A protein and the small-molecule ligand that binds it are described below.
Small molecule (SMILES): CCOC(=O)CC[C@H](C[C@@H]1CCNC1=O)NC(=O)[C@@H](CC(=O)[C@@H](NC(=O)c1cc(C)on1)C(C)C)Cc1ccc(F)cc1

Sequence of chain 1.C:
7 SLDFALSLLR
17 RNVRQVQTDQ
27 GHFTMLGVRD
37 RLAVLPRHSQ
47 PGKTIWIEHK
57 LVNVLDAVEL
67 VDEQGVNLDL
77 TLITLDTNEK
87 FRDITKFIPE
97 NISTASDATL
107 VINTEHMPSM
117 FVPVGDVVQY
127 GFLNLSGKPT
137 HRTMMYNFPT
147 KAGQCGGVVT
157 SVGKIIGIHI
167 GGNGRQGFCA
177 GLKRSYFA

Binding-site contacts:
Ligand atom F1 contacts residue LEU131 of chain 1.C at 3.5 Å.
Ligand atom O03 contacts residue LEU131 of chain 1.C at 3.5 Å.
Ligand atom O60 contacts residue ASN130 of chain 1.C at 3.6 Å (h-bond).
Ligand atom O23 contacts residue ALA148 of chain 1.C at 3.3 Å.
Ligand atom C14 contacts residue CYS151 of chain 1.C at 3.3 Å (hydrophobic).
Ligand atom C16 contacts residue GLY167 of chain 1.C at 3.6 Å.
Ligand atom O18 contacts residue GLY168 of chain 1.C at 3.4 Å (h-bond).
Ligand atom N17 contacts residue THR146 of chain 1.C at 3.2 Å (h-bond).
Ligand atom O18 contacts residue THR146 of chain 1.C at 2.7 Å (h-bond).
Ligand atom N58 contacts residue GLY168 of chain 1.C at 3.0 Å (h-bond).
Ligand atom C16 contacts residue GLY168 of chain 1.C at 3.4 Å.
Ligand atom F1 contacts residue LYS134 of chain 1.C at 3.2 Å.
Ligand atom N12 contacts residue ILE166 of chain 1.C at 3.3 Å (h-bond).
Ligand atom O60 contacts residue SER132 of chain 1.C at 3.0 Å (h-bond).
Ligand atom O03 contacts residue GLY168 of chain 1.C at 3.2 Å (h-bond).
Ligand atom N5 contacts residue ASN169 of chain 1.C at 3.4 Å (h-bond).
Ligand atom C08 contacts residue ARG43 of chain 1.C at 3.3 Å.
Ligand atom C57 contacts residue SER132 of chain 1.C at 3.3 Å.
Ligand atom C83 contacts residue GLY168 of chain 1.C at 3.6 Å.
Ligand atom C13 contacts residue CYS151 of chain 1.C at 2.8 Å (hydrophobic).
Ligand atom O4 contacts residue PHE174 of chain 1.C at 3.1 Å.
Ligand atom C07 contacts residue HIS44 of chain 1.C at 3.0 Å.
Ligand atom C01 contacts residue LEU131 of chain 1.C at 3.6 Å (hydrophobic).
Ligand atom C09 contacts residue LEU131 of chain 1.C at 3.6 Å (hydrophobic).
Ligand atom C09 contacts residue ARG43 of chain 1.C at 3.2 Å.
Ligand atom C20 contacts residue HIS44 of chain 1.C at 3.3 Å.
Ligand atom O60 contacts residue LEU131 of chain 1.C at 3.6 Å.
Ligand atom F1 contacts residue ARG43 of chain 1.C at 2.7 Å.
Ligand atom C82 contacts residue GLY168 of chain 1.C at 3.4 Å.
Ligand atom O18 contacts residue GLY167 of chain 1.C at 3.3 Å (h-bond).
Ligand atom C19 contacts residue CYS151 of chain 1.C at 2.0 Å (hydrophobic).
Ligand atom N5 contacts residue GLY168 of chain 1.C at 3.2 Å.
Ligand atom C78 contacts residue SER132 of chain 1.C at 3.5 Å.
Ligand atom C02 contacts residue SER132 of chain 1.C at 3.2 Å.
Ligand atom O18 contacts residue HIS165 of chain 1.C at 2.8 Å (h-bond).
Ligand atom O03 contacts residue GLY167 of chain 1.C at 3.3 Å.
Ligand atom O4 contacts residue ASN169 of chain 1.C at 3.5 Å.
Ligand atom C20 contacts residue CYS151 of chain 1.C at 2.7 Å (hydrophobic).
Ligand atom N12 contacts residue CYS151 of chain 1.C at 2.9 Å (h-bond).
Ligand atom O23 contacts residue GLY149 of chain 1.C at 3.0 Å (h-bond).